This small molecule binds to this protein.
Small molecule (SMILES): CC[C@H](C)[C@H](NC(=O)[C@H](CC(=O)O)NC(=O)[C@@H]1CCCN1C(=O)[C@H](CCCCN)NC(=O)[C@H](CO)NC(=O)[C@@H](N)CO)C(=O)N[C@H](C(=O)NCC(=O)O)C(C)C

Sequence of chain 1.J:
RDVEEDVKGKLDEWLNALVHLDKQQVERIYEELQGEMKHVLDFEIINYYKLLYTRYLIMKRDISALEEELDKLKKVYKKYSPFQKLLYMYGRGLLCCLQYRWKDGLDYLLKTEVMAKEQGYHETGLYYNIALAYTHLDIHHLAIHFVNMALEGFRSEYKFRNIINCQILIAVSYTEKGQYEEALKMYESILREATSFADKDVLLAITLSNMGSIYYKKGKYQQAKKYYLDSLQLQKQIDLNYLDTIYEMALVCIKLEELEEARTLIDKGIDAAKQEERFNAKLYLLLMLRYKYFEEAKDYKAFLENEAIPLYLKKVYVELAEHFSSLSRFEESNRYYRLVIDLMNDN

Binding-site contacts:
Ligand atom CG contacts residue LEU175 of chain 1.J at 3.7 Å (hydrophobic).
Ligand atom O contacts residue TYR134 of chain 1.J at 3.3 Å (h-bond).
Ligand atom CA contacts residue ILE212 of chain 1.J at 3.7 Å (hydrophobic).
Ligand atom C contacts residue ASN216 of chain 1.J at 3.3 Å.
Ligand atom CB contacts residue ASN216 of chain 1.J at 3.6 Å.
Ligand atom O contacts residue LEU138 of chain 1.J at 3.7 Å.
Ligand atom O contacts residue ASN247 of chain 1.J at 2.9 Å (h-bond).
Ligand atom CB contacts residue ASN135 of chain 1.J at 3.6 Å.
Ligand atom O contacts residue ASN216 of chain 1.J at 3.3 Å (h-bond).
Ligand atom CG1 contacts residue GLY131 of chain 1.J at 3.2 Å.
Ligand atom CB contacts residue ASN171 of chain 1.J at 3.4 Å.
Ligand atom CB contacts residue HIS142 of chain 1.J at 3.4 Å.
Ligand atom O contacts residue ASP250 of chain 1.J at 3.5 Å (salt-bridge).
Ligand atom OXT contacts residue MET65 of chain 1.J at 3.2 Å.
Ligand atom OG contacts residue SER215 of chain 1.J at 3.0 Å (h-bond).
Ligand atom OD2 contacts residue ARG67 of chain 1.J at 2.5 Å (salt-bridge).
Ligand atom CG contacts residue ARG67 of chain 1.J at 3.2 Å.
Ligand atom CG1 contacts residue TYR134 of chain 1.J at 3.5 Å (hydrophobic).
Ligand atom CB contacts residue ASP250 of chain 1.J at 3.2 Å.
Ligand atom CD contacts residue LEU175 of chain 1.J at 3.6 Å (hydrophobic).
Ligand atom CG1 contacts residue ARG67 of chain 1.J at 3.7 Å.
Ligand atom CA contacts residue ASN216 of chain 1.J at 3.4 Å.
Ligand atom N contacts residue SER219 of chain 1.J at 3.6 Å.
Ligand atom C contacts residue ARG67 of chain 1.J at 3.7 Å.
Ligand atom CB contacts residue TYR134 of chain 1.J at 3.4 Å (hydrophobic).
Ligand atom CD contacts residue HIS142 of chain 1.J at 3.5 Å.
Ligand atom N contacts residue ASN135 of chain 1.J at 3.3 Å (h-bond).
Ligand atom O contacts residue ARG67 of chain 1.J at 2.5 Å (salt-bridge).
Ligand atom N contacts residue ASN216 of chain 1.J at 2.3 Å (h-bond).
Ligand atom CB contacts residue ASN247 of chain 1.J at 3.6 Å.
Ligand atom CG contacts residue ILE174 of chain 1.J at 3.7 Å (hydrophobic).
Ligand atom OD1 contacts residue ARG67 of chain 1.J at 3.2 Å (salt-bridge).
Ligand atom OG contacts residue GLU254 of chain 1.J at 2.8 Å (salt-bridge).
Ligand atom O contacts residue ILE212 of chain 1.J at 3.3 Å.
Ligand atom OG contacts residue ASP250 of chain 1.J at 3.1 Å (salt-bridge).
Ligand atom OG contacts residue THR251 of chain 1.J at 3.5 Å (h-bond).
Ligand atom CB contacts residue GLU254 of chain 1.J at 3.2 Å.
Ligand atom C contacts residue ASP250 of chain 1.J at 3.7 Å.
Ligand atom CG1 contacts residue ASN135 of chain 1.J at 3.3 Å.
Ligand atom N contacts residue ASN247 of chain 1.J at 3.5 Å (h-bond).